Binding-site contacts:
Ligand atom CB contacts residue PHE59 of chain 1.A at 3.9 Å (hydrophobic).
Ligand atom CB contacts residue ASN101 of chain 1.A at 3.7 Å.
Ligand atom OXT contacts residue TRP120 of chain 1.A at 3.0 Å (h-bond).
Ligand atom O contacts residue TRP120 of chain 1.A at 3.7 Å.
Ligand atom CD contacts residue PHE112 of chain 1.A at 3.8 Å (hydrophobic).
Ligand atom ND1 contacts residue THR72 of chain 1.A at 3.6 Å.
Ligand atom CA contacts residue GLN62 of chain 1.A at 3.5 Å.
Ligand atom O contacts residue PHE59 of chain 1.A at 3.5 Å.
Ligand atom N contacts residue GLN62 of chain 1.A at 3.9 Å.
Ligand atom CG2 contacts residue ARG54 of chain 1.A at 3.9 Å.
Ligand atom CA contacts residue GLY71 of chain 1.A at 3.7 Å.
Ligand atom C contacts residue GLN62 of chain 1.A at 3.7 Å.
Ligand atom CG1 contacts residue ASN101 of chain 1.A at 3.2 Å.
Ligand atom N contacts residue ARG54 of chain 1.A at 3.7 Å.
Ligand atom CG1 contacts residue ALA100 of chain 1.A at 3.7 Å (hydrophobic).
Ligand atom CE1 contacts residue GLY71 of chain 1.A at 3.8 Å.
Ligand atom C contacts residue ASN101 of chain 1.A at 3.6 Å.
Ligand atom N contacts residue GLY71 of chain 1.A at 3.2 Å (h-bond).
Ligand atom ND1 contacts residue GLY71 of chain 1.A at 3.2 Å (h-bond).
Ligand atom CE1 contacts residue ASN70 of chain 1.A at 3.9 Å.
Ligand atom O contacts residue ARG54 of chain 1.A at 2.6 Å (salt-bridge).
Ligand atom CB contacts residue GLY71 of chain 1.A at 3.7 Å.
Ligand atom CG contacts residue PHE112 of chain 1.A at 3.7 Å (hydrophobic).
Ligand atom O contacts residue TRP120 of chain 1.A at 2.9 Å (h-bond).
Ligand atom O contacts residue GLN62 of chain 1.A at 3.0 Å (h-bond).
Ligand atom CA contacts residue ARG54 of chain 1.A at 3.9 Å.
Ligand atom C contacts residue ARG54 of chain 1.A at 3.7 Å.
Ligand atom CD contacts residue GLN62 of chain 1.A at 3.6 Å.
Ligand atom N contacts residue ASN101 of chain 1.A at 2.9 Å (h-bond).
Ligand atom CG2 contacts residue GLY71 of chain 1.A at 3.8 Å.
Ligand atom CD contacts residue ARG54 of chain 1.A at 3.9 Å.
Ligand atom N contacts residue PHE59 of chain 1.A at 3.6 Å.
Ligand atom O contacts residue PHE59 of chain 1.A at 3.8 Å.
Ligand atom C contacts residue PHE59 of chain 1.A at 3.6 Å (hydrophobic).
Ligand atom CB contacts residue HIS125 of chain 1.A at 3.5 Å.
Ligand atom CA contacts residue HIS125 of chain 1.A at 3.7 Å.
Ligand atom CA contacts residue ASN101 of chain 1.A at 3.3 Å.
Ligand atom C contacts residue ARG54 of chain 1.A at 3.7 Å.
Ligand atom CB contacts residue LEU121 of chain 1.A at 3.9 Å (hydrophobic).
Ligand atom C contacts residue TRP120 of chain 1.A at 3.5 Å (hydrophobic).

Sequence of chain 1.A:
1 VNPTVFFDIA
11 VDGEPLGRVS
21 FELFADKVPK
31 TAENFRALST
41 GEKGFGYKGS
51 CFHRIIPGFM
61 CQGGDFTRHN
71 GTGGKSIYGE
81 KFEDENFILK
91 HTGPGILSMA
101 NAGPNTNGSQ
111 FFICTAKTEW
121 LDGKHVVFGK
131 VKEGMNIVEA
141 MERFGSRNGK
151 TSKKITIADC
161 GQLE

This small molecule binds to this protein.
Small molecule (SMILES): CC[C@H](C)[C@H](NC(=O)[C@@H]1CCCN1C(=O)CNC(=O)[C@@H](NC(=O)[C@@H](N)Cc1cnc[nH]1)C(C)C)C(=O)N[C@@H](C)C(=O)O